A protein and the small-molecule ligand that binds it are described below.
Small molecule (SMILES): CC(=O)N[C@H]1[C@H](O[C@H]2[C@H](O)[C@@H](NC(C)=O)CO[C@@H]2CO)O[C@H](CO)[C@@H](O)[C@@H]1O

Binding-site contacts:
Ligand atom C2 contacts residue ASN109 of chain 2.A at 2.5 Å.
Ligand atom C2 contacts residue TYR161 of chain 2.A at 3.8 Å (hydrophobic).
Ligand atom O5 contacts residue SER111 of chain 2.A at 3.3 Å (h-bond).
Ligand atom C8 contacts residue ILE55 of chain 2.A at 3.4 Å (hydrophobic).
Ligand atom C4 contacts residue ASN109 of chain 2.A at 4.2 Å.
Ligand atom O6 contacts residue HIS112 of chain 2.A at 4.0 Å.
Ligand atom C8 contacts residue SER53 of chain 2.A at 3.9 Å.
Ligand atom C7 contacts residue GLN107 of chain 2.A at 4.4 Å.
Ligand atom C1 contacts residue SER111 of chain 2.A at 3.3 Å.
Ligand atom O5 contacts residue HIS112 of chain 2.A at 4.1 Å.
Ligand atom N2 contacts residue TYR161 of chain 2.A at 2.8 Å (h-bond).
Ligand atom O5 contacts residue ASN109 of chain 2.A at 2.3 Å (h-bond).
Ligand atom C7 contacts residue ASN109 of chain 2.A at 3.6 Å.
Ligand atom C5 contacts residue ASN109 of chain 2.A at 3.6 Å.
Ligand atom C5 contacts residue SER111 of chain 2.A at 3.4 Å.
Ligand atom O6 contacts residue SER111 of chain 2.A at 4.4 Å.
Ligand atom C7 contacts residue TYR161 of chain 2.A at 3.6 Å (hydrophobic).
Ligand atom C3 contacts residue ASN109 of chain 2.A at 3.8 Å.
Ligand atom C8 contacts residue ASN56 of chain 2.A at 4.3 Å.
Ligand atom C8 contacts residue TYR161 of chain 2.A at 3.4 Å (hydrophobic).
Ligand atom C3 contacts residue TYR161 of chain 2.A at 4.1 Å (hydrophobic).
Ligand atom N2 contacts residue ASN109 of chain 2.A at 3.0 Å (h-bond).
Ligand atom C1 contacts residue ASN109 of chain 2.A at 1.4 Å.
Ligand atom O7 contacts residue ASN109 of chain 2.A at 3.7 Å.
Ligand atom C6 contacts residue SER111 of chain 2.A at 3.5 Å.
Ligand atom C6 contacts residue HIS112 of chain 2.A at 4.3 Å.
Ligand atom C8 contacts residue GLN107 of chain 2.A at 3.6 Å.
Ligand atom C1 contacts residue TYR161 of chain 2.A at 4.0 Å (hydrophobic).

Sequence of chain 2.A:
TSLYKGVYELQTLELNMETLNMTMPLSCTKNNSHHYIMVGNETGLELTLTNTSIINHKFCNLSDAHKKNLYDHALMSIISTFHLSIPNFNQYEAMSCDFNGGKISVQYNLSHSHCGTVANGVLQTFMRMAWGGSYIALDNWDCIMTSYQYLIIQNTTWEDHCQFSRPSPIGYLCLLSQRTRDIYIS